The protein below binds the small molecule below.
Small molecule (SMILES): OC[C@H]1O[C@@](CO)(O[C@H]2O[C@H](CO)[C@@H](O)[C@H](O)[C@H]2O)[C@@H](O)[C@@H]1O

Binding-site contacts:
Ligand atom C4 contacts residue VAL68 of chain 1.A at 3.5 Å (hydrophobic).
Ligand atom C6 contacts residue GLC1 of chain 1.G at 3.3 Å.
Ligand atom C2 contacts residue TYR60 of chain 1.A at 4.0 Å (hydrophobic).
Ligand atom C6 contacts residue GLC1 of chain 1.G at 3.8 Å.
Ligand atom C1 contacts residue VAL68 of chain 1.A at 4.5 Å (hydrophobic).
Ligand atom O6 contacts residue ILE70 of chain 1.A at 4.5 Å.
Ligand atom O4 contacts residue VAL68 of chain 1.A at 4.4 Å.
Ligand atom O3 contacts residue VAL68 of chain 1.A at 2.7 Å (h-bond).
Ligand atom C4 contacts residue SER69 of chain 1.A at 4.1 Å.
Ligand atom O2 contacts residue VAL68 of chain 1.A at 3.9 Å.
Ligand atom O1 contacts residue GLN65 of chain 1.A at 4.2 Å.
Ligand atom C6 contacts residue TYR60 of chain 1.A at 4.2 Å (hydrophobic).
Ligand atom C3 contacts residue GLY66 of chain 1.A at 3.7 Å.
Ligand atom O6 contacts residue FRU2 of chain 1.G at 4.0 Å.
Ligand atom O2 contacts residue GLN65 of chain 1.A at 3.2 Å.
Ligand atom O5 contacts residue TYR60 of chain 1.A at 3.6 Å (h-bond).
Ligand atom O6 contacts residue TYR60 of chain 1.A at 4.0 Å.
Ligand atom C2 contacts residue VAL68 of chain 1.A at 3.2 Å (hydrophobic).
Ligand atom C3 contacts residue VAL68 of chain 1.A at 3.3 Å (hydrophobic).
Ligand atom C1 contacts residue GLN65 of chain 1.A at 4.1 Å.
Ligand atom O6 contacts residue FRU2 of chain 1.G at 4.4 Å.
Ligand atom C6 contacts residue FRU2 of chain 1.G at 4.3 Å.
Ligand atom O2 contacts residue GLY66 of chain 1.A at 2.9 Å (h-bond).
Ligand atom O2 contacts residue TYR60 of chain 1.A at 4.3 Å.
Ligand atom O6 contacts residue GLC1 of chain 1.G at 3.1 Å (h-bond).
Ligand atom O3 contacts residue GLN65 of chain 1.A at 4.1 Å.
Ligand atom C6 contacts residue SER69 of chain 1.A at 3.8 Å.
Ligand atom O3 contacts residue GLY66 of chain 1.A at 2.9 Å (h-bond).
Ligand atom C5 contacts residue TYR60 of chain 1.A at 4.4 Å (hydrophobic).
Ligand atom C2 contacts residue GLY66 of chain 1.A at 3.8 Å.
Ligand atom O3 contacts residue ARG67 of chain 1.A at 3.6 Å.
Ligand atom C2 contacts residue GLN65 of chain 1.A at 4.5 Å.
Ligand atom O4 contacts residue SER69 of chain 1.A at 4.5 Å.
Ligand atom O6 contacts residue ALA58 of chain 1.A at 4.5 Å.
Ligand atom O6 contacts residue GLC1 of chain 1.G at 4.1 Å.
Ligand atom C1 contacts residue TYR60 of chain 1.A at 3.5 Å (hydrophobic).
Ligand atom C1 contacts residue TYR60 of chain 1.A at 4.5 Å (hydrophobic).
Ligand atom O6 contacts residue SER69 of chain 1.A at 2.7 Å (h-bond).
Ligand atom O6 contacts residue TYR60 of chain 1.A at 3.2 Å (h-bond).
Ligand atom O5 contacts residue TYR60 of chain 1.A at 4.0 Å.

Sequence of chain 1.A:
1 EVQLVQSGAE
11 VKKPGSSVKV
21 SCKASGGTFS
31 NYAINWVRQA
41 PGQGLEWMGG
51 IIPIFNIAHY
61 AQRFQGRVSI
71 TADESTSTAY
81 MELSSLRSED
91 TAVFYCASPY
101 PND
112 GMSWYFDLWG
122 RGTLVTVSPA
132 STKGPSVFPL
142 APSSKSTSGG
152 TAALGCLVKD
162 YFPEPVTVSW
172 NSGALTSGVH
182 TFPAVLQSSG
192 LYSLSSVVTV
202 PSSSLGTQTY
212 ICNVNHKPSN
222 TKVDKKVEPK